Binding-site contacts:
Ligand atom CC4 contacts residue MET109 of chain 1.A at 3.3 Å (hydrophobic).
Ligand atom CC6 contacts residue THR106 of chain 1.A at 3.7 Å.
Ligand atom CB2 contacts residue THR106 of chain 1.A at 3.4 Å.
Ligand atom FB7 contacts residue VAL105 of chain 1.A at 3.4 Å.
Ligand atom ND1 contacts residue LEU167 of chain 1.A at 3.6 Å.
Ligand atom CC6 contacts residue MET109 of chain 1.A at 3.6 Å (hydrophobic).
Ligand atom CC4 contacts residue ALA51 of chain 1.A at 3.7 Å (hydrophobic).
Ligand atom CA1 contacts residue VAL30 of chain 1.A at 3.7 Å (hydrophobic).
Ligand atom CA1 contacts residue SER32 of chain 1.A at 3.7 Å.
Ligand atom CD4 contacts residue VAL38 of chain 1.A at 3.6 Å (hydrophobic).
Ligand atom CC1 contacts residue THR106 of chain 1.A at 3.7 Å.
Ligand atom CA2 contacts residue SER32 of chain 1.A at 3.8 Å.
Ligand atom CD2 contacts residue LEU167 of chain 1.A at 3.4 Å (hydrophobic).
Ligand atom CC6 contacts residue HIS107 of chain 1.A at 3.5 Å.
Ligand atom NC5 contacts residue ALA51 of chain 1.A at 3.4 Å.
Ligand atom CD2 contacts residue VAL38 of chain 1.A at 3.8 Å (hydrophobic).
Ligand atom FB7 contacts residue THR106 of chain 1.A at 3.7 Å.
Ligand atom NC7 contacts residue LEU108 of chain 1.A at 3.5 Å.
Ligand atom NC5 contacts residue MET109 of chain 1.A at 3.0 Å (h-bond).
Ligand atom CB1 contacts residue LYS53 of chain 1.A at 3.8 Å.
Ligand atom NC5 contacts residue LEU108 of chain 1.A at 3.9 Å.
Ligand atom CB2 contacts residue LEU104 of chain 1.A at 3.8 Å (hydrophobic).
Ligand atom NC7 contacts residue MET109 of chain 1.A at 2.7 Å (h-bond).
Ligand atom ND3 contacts residue LEU167 of chain 1.A at 3.4 Å.
Ligand atom CD2 contacts residue GLY33 of chain 1.A at 3.6 Å.
Ligand atom CB2 contacts residue ALA51 of chain 1.A at 3.5 Å (hydrophobic).
Ligand atom CD4 contacts residue LEU167 of chain 1.A at 3.7 Å (hydrophobic).
Ligand atom CC1 contacts residue ALA51 of chain 1.A at 3.9 Å (hydrophobic).
Ligand atom CC6 contacts residue ALA51 of chain 1.A at 3.5 Å (hydrophobic).
Ligand atom CB2 contacts residue LYS53 of chain 1.A at 3.8 Å.
Ligand atom ND3 contacts residue VAL38 of chain 1.A at 3.6 Å.
Ligand atom CD5 contacts residue LEU167 of chain 1.A at 3.8 Å (hydrophobic).
Ligand atom CB3 contacts residue THR106 of chain 1.A at 3.7 Å.
Ligand atom NC3 contacts residue VAL38 of chain 1.A at 3.8 Å.
Ligand atom FB7 contacts residue LEU104 of chain 1.A at 3.2 Å.
Ligand atom CB1 contacts residue THR106 of chain 1.A at 3.8 Å.
Ligand atom CD5 contacts residue VAL38 of chain 1.A at 3.8 Å (hydrophobic).
Ligand atom FB7 contacts residue LEU86 of chain 1.A at 3.6 Å.
Ligand atom NC7 contacts residue VAL30 of chain 1.A at 3.8 Å.
Ligand atom CA2 contacts residue VAL30 of chain 1.A at 3.5 Å (hydrophobic).

This small molecule binds to this protein.
Small molecule (SMILES): Nc1nccc(-c2c(-c3ccc(F)cc3)ncn2C2CCNCC2)n1

Sequence of chain 1.A:
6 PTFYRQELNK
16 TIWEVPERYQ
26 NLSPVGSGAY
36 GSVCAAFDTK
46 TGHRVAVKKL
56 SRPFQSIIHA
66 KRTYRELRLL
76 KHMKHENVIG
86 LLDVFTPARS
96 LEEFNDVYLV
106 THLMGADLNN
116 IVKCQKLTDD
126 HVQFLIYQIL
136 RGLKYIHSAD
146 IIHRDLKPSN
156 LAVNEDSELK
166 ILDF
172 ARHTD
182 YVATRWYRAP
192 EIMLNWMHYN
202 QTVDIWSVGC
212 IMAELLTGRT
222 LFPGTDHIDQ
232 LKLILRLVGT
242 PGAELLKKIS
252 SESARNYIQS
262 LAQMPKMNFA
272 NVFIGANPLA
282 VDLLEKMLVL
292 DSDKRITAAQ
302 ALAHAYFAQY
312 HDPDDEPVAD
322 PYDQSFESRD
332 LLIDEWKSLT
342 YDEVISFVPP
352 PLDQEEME